A protein and the small-molecule ligand that binds it are described below.
Small molecule (SMILES): Cc1cn([C@H]2C[C@H](O[P](=O)(O)OC[C@H]3O[C@@H](n4cnc5c(=O)nc(N)[nH]c54)C[C@@H]3O[P](=O)(O)OC[C@H]3O[C@@H](n4ccc(N)nc4=O)C[C@@H]3O[P](=O)(O)OC[C@H]3O[C@@H](n4cnc5c(=O)nc(N)[nH]c54)C[C@@H]3O[P](=O)(O)OC[C@H]3O[C@@H](n4ccc(N)nc4=O)C[C@@H]3O)[C@@H](CO[P](=O)(O)O[C@H]3C[C@H](n4cnc5c(=O)nc(N)[nH]c54)O[C@@H]3CO)O2)c(=O)[nH]c1=O

Sequence of chain 1.N:
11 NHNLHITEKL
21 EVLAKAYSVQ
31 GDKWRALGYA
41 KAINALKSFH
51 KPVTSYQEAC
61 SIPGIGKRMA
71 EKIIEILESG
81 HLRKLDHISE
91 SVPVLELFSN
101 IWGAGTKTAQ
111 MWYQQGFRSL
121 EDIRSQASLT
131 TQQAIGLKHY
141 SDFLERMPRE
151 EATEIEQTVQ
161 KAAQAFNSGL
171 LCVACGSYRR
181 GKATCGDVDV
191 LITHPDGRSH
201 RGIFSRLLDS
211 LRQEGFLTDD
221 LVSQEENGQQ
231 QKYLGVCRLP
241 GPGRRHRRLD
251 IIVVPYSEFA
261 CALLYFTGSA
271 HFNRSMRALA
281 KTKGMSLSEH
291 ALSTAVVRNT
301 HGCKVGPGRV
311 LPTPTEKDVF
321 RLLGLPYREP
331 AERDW

Binding-site contacts:
Ligand atom C5' contacts residue GLY105 of chain 1.N at 3.7 Å.
Ligand atom OP2 contacts residue LYS107 of chain 1.N at 3.2 Å (salt-bridge).
Ligand atom OP1 contacts residue ILE101 of chain 1.N at 3.7 Å.
Ligand atom OP1 contacts residue LYS107 of chain 1.N at 3.5 Å.
Ligand atom O3' contacts residue GLY103 of chain 1.N at 3.6 Å.
Ligand atom O3' contacts residue LYS232 of chain 1.N at 2.7 Å (salt-bridge).
Ligand atom OP1 contacts residue ARG248 of chain 1.N at 2.8 Å (salt-bridge).
Ligand atom O3' contacts residue PHE266 of chain 1.N at 3.4 Å.
Ligand atom C2 contacts residue TYR265 of chain 1.N at 3.9 Å (hydrophobic).
Ligand atom C5' contacts residue TRP102 of chain 1.N at 4.0 Å (hydrophobic).
Ligand atom OP1 contacts residue LYS107 of chain 1.N at 3.4 Å (salt-bridge).
Ligand atom O5' contacts residue GLY105 of chain 1.N at 3.3 Å.
Ligand atom OP1 contacts residue TRP102 of chain 1.N at 3.9 Å.
Ligand atom C5' contacts residue GLY103 of chain 1.N at 3.8 Å.
Ligand atom P contacts residue LYS107 of chain 1.N at 3.7 Å.
Ligand atom OP1 contacts residue NA1 of chain 1.X at 2.6 Å (h-bond).
Ligand atom P contacts residue THR108 of chain 1.N at 3.9 Å.
Ligand atom C4' contacts residue LYS232 of chain 1.N at 3.9 Å.
Ligand atom C4' contacts residue GLY103 of chain 1.N at 3.5 Å.
Ligand atom O5' contacts residue LYS107 of chain 1.N at 4.0 Å.
Ligand atom OP1 contacts residue GLY103 of chain 1.N at 2.9 Å (h-bond).
Ligand atom P contacts residue TRP102 of chain 1.N at 3.9 Å.
Ligand atom C3' contacts residue TRP102 of chain 1.N at 3.9 Å (hydrophobic).
Ligand atom P contacts residue GLY105 of chain 1.N at 3.5 Å.
Ligand atom O3' contacts residue TRP102 of chain 1.N at 3.3 Å.
Ligand atom OP2 contacts residue GLY105 of chain 1.N at 3.8 Å.
Ligand atom C3' contacts residue LYS107 of chain 1.N at 3.7 Å.
Ligand atom O2 contacts residue TYR265 of chain 1.N at 3.4 Å (h-bond).
Ligand atom O3' contacts residue LYS107 of chain 1.N at 3.6 Å.
Ligand atom C4' contacts residue TRP102 of chain 1.N at 3.4 Å (hydrophobic).
Ligand atom C3' contacts residue LYS232 of chain 1.N at 3.8 Å.
Ligand atom P contacts residue NA1 of chain 1.X at 3.8 Å.
Ligand atom C5' contacts residue GLY103 of chain 1.N at 3.6 Å.
Ligand atom OP1 contacts residue GLY105 of chain 1.N at 2.9 Å (h-bond).
Ligand atom OP1 contacts residue THR108 of chain 1.N at 2.8 Å (h-bond).
Ligand atom OP1 contacts residue TRP102 of chain 1.N at 3.1 Å (h-bond).
Ligand atom P contacts residue GLY103 of chain 1.N at 4.0 Å.
Ligand atom OP1 contacts residue THR106 of chain 1.N at 3.6 Å (h-bond).
Ligand atom OP1 contacts residue ALA104 of chain 1.N at 3.2 Å (h-bond).
Ligand atom OP2 contacts residue THR106 of chain 1.N at 3.5 Å (h-bond).